Sequence of chain 1.A:
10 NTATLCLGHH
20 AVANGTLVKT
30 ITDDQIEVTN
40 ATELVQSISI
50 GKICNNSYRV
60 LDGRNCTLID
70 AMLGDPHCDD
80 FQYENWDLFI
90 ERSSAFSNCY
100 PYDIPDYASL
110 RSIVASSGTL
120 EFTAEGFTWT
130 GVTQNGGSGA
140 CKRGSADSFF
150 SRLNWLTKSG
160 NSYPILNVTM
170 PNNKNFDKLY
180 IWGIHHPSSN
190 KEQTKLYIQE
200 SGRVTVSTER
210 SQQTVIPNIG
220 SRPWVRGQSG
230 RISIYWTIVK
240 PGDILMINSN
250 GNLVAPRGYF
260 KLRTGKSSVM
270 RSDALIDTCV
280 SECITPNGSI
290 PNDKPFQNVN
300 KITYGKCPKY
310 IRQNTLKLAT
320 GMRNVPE

This small molecule binds to this protein.
Small molecule (SMILES): CC(=O)N[C@@H]1[C@@H](O)[C@H](O)[C@@H](CO)O[C@H]1O

Binding-site contacts:
Ligand atom O7 contacts residue ASN39 of chain 1.A at 3.1 Å (h-bond).
Ligand atom C7 contacts residue ASN39 of chain 1.A at 3.6 Å.
Ligand atom O6 contacts residue THR41 of chain 1.A at 3.5 Å (h-bond).
Ligand atom C2 contacts residue ASN39 of chain 1.A at 2.6 Å.
Ligand atom C1 contacts residue ASN39 of chain 1.A at 1.4 Å.
Ligand atom C6 contacts residue ALA40 of chain 1.A at 3.8 Å (hydrophobic).
Ligand atom O5 contacts residue ALA40 of chain 1.A at 3.6 Å.
Ligand atom O5 contacts residue ASN39 of chain 1.A at 2.4 Å (h-bond).
Ligand atom C5 contacts residue ASN39 of chain 1.A at 3.6 Å.
Ligand atom O6 contacts residue ALA40 of chain 1.A at 3.4 Å (h-bond).
Ligand atom N2 contacts residue ASN39 of chain 1.A at 3.4 Å (h-bond).
Ligand atom C6 contacts residue ASN39 of chain 1.A at 4.5 Å.
Ligand atom C5 contacts residue ALA40 of chain 1.A at 4.3 Å (hydrophobic).
Ligand atom O3 contacts residue ASN39 of chain 1.A at 4.1 Å.
Ligand atom C3 contacts residue ASN39 of chain 1.A at 3.8 Å.
Ligand atom C4 contacts residue ASN39 of chain 1.A at 4.3 Å.